Sequence of chain 1.Y:
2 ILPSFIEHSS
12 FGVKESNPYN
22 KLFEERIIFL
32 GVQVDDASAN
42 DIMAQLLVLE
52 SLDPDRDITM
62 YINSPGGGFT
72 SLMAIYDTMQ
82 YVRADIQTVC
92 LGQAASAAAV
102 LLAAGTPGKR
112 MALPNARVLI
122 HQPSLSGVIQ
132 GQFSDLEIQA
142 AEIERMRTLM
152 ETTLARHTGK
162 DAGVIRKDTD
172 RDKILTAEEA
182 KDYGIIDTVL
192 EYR

Binding-site contacts:
Ligand atom O contacts residue LEU126 of chain 1.Y at 3.6 Å.
Ligand atom C3 contacts residue SER97 of chain 1.Y at 4.1 Å.
Ligand atom C3 contacts residue HIS122 of chain 1.Y at 3.9 Å.
Ligand atom CG contacts residue SER125 of chain 1.Y at 3.2 Å.
Ligand atom C contacts residue GLY68 of chain 1.Y at 4.0 Å.
Ligand atom C3 contacts residue ALA98 of chain 1.Y at 3.8 Å (hydrophobic).
Ligand atom C5 contacts residue LEU73 of chain 1.Y at 4.0 Å (hydrophobic).
Ligand atom O1 contacts residue PRO124 of chain 1.Y at 3.5 Å.
Ligand atom N contacts residue GLY68 of chain 1.Y at 2.9 Å (h-bond).
Ligand atom CB contacts residue GLY68 of chain 1.Y at 4.0 Å.
Ligand atom OXT contacts residue SER127 of chain 1.Y at 3.4 Å (h-bond).
Ligand atom C3 contacts residue MET151 of chain 1.Y at 3.9 Å (hydrophobic).
Ligand atom C5 contacts residue ALA98 of chain 1.Y at 3.9 Å (hydrophobic).
Ligand atom C contacts residue LEU126 of chain 1.Y at 3.8 Å (hydrophobic).
Ligand atom C2 contacts residue HIS122 of chain 1.Y at 4.1 Å.
Ligand atom O contacts residue GLY68 of chain 1.Y at 3.5 Å (h-bond).
Ligand atom C5 contacts residue PHE70 of chain 1.Y at 3.2 Å (hydrophobic).
Ligand atom C4 contacts residue PHE70 of chain 1.Y at 4.0 Å (hydrophobic).
Ligand atom CD1 contacts residue PRO124 of chain 1.Y at 4.1 Å (hydrophobic).
Ligand atom CD1 contacts residue SER125 of chain 1.Y at 3.9 Å.
Ligand atom C2 contacts residue ALA98 of chain 1.Y at 4.1 Å (hydrophobic).
Ligand atom CB contacts residue LEU126 of chain 1.Y at 4.0 Å (hydrophobic).
Ligand atom C4 contacts residue LEU73 of chain 1.Y at 4.0 Å (hydrophobic).
Ligand atom C contacts residue GLY68 of chain 1.Y at 3.8 Å.
Ligand atom C4 contacts residue ALA98 of chain 1.Y at 3.9 Å (hydrophobic).
Ligand atom C contacts residue SER125 of chain 1.Y at 4.1 Å.
Ligand atom C2 contacts residue PRO124 of chain 1.Y at 3.9 Å (hydrophobic).
Ligand atom C6 contacts residue PHE70 of chain 1.Y at 3.7 Å (hydrophobic).
Ligand atom CB contacts residue SER125 of chain 1.Y at 3.0 Å.
Ligand atom C6 contacts residue GLY68 of chain 1.Y at 3.5 Å.
Ligand atom O1 contacts residue SER125 of chain 1.Y at 3.3 Å (h-bond).
Ligand atom C1 contacts residue GLY68 of chain 1.Y at 4.0 Å.
Ligand atom CD1 contacts residue MET147 of chain 1.Y at 3.9 Å (hydrophobic).
Ligand atom O contacts residue GLY69 of chain 1.Y at 3.3 Å.
Ligand atom N contacts residue SER125 of chain 1.Y at 3.0 Å (h-bond).
Ligand atom CA contacts residue SER125 of chain 1.Y at 3.6 Å.
Ligand atom CD2 contacts residue PHE70 of chain 1.Y at 3.4 Å (hydrophobic).
Ligand atom OXT contacts residue LEU126 of chain 1.Y at 3.8 Å.
Ligand atom CA contacts residue GLY68 of chain 1.Y at 3.8 Å.
Ligand atom C2 contacts residue SER97 of chain 1.Y at 3.9 Å.

This small molecule binds to this protein.
Small molecule (SMILES): CC(C)C[C@H](NC(=O)[C@H](CC(C)C)NC(=O)c1ccccc1)C(=O)O